Binding-site contacts:
Ligand atom C5 contacts residue TRP161 of chain 3.A at 4.2 Å (hydrophobic).
Ligand atom O2 contacts residue GLU176 of chain 3.A at 4.1 Å.
Ligand atom C1 contacts residue TYR175 of chain 3.A at 4.0 Å (hydrophobic).
Ligand atom O1 contacts residue TRP161 of chain 3.A at 4.0 Å.
Ligand atom O5 contacts residue TYR175 of chain 3.A at 3.8 Å.
Ligand atom O5 contacts residue THR179 of chain 3.A at 4.3 Å.
Ligand atom C5 contacts residue GLU176 of chain 3.A at 4.3 Å.
Ligand atom C1 contacts residue TRP161 of chain 3.A at 4.4 Å (hydrophobic).
Ligand atom O5 contacts residue GLU176 of chain 3.A at 3.6 Å.
Ligand atom C3 contacts residue TRP161 of chain 3.A at 4.3 Å (hydrophobic).
Ligand atom C2 contacts residue TRP161 of chain 3.A at 3.9 Å (hydrophobic).
Ligand atom O4 contacts residue TRP161 of chain 3.A at 4.0 Å.
Ligand atom C5 contacts residue THR179 of chain 3.A at 4.1 Å.
Ligand atom O1 contacts residue TYR175 of chain 3.A at 3.0 Å (h-bond).
Ligand atom O5 contacts residue TRP161 of chain 3.A at 3.8 Å.
Ligand atom C2 contacts residue GLU176 of chain 3.A at 4.4 Å.
Ligand atom C1 contacts residue GLU176 of chain 3.A at 3.5 Å.
Ligand atom O5 contacts residue LEU178 of chain 3.A at 4.3 Å.
Ligand atom C4 contacts residue TRP161 of chain 3.A at 3.7 Å (hydrophobic).
Ligand atom O1 contacts residue GLU176 of chain 3.A at 3.3 Å.
Ligand atom O2 contacts residue TRP161 of chain 3.A at 4.5 Å.

Sequence of chain 3.A:
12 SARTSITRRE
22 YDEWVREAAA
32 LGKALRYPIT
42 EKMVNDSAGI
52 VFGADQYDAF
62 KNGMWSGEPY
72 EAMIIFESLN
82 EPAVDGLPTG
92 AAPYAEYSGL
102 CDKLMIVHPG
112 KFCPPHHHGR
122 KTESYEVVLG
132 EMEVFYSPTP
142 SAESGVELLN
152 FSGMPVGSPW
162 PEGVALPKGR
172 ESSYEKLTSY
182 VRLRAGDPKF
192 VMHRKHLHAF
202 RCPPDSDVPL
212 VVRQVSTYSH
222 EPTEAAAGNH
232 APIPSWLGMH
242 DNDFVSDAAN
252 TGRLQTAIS

This protein binds this small molecule.
Small molecule (SMILES): O[C@@H]1[C@H](O)[C@@H](O)OC[C@@H]1O